The small molecule below binds the protein below.
Small molecule (SMILES): O=P(O)(O)OC[C@H](O)[C@@H](O)c1cnc[nH]1

Sequence of chain 1.G:
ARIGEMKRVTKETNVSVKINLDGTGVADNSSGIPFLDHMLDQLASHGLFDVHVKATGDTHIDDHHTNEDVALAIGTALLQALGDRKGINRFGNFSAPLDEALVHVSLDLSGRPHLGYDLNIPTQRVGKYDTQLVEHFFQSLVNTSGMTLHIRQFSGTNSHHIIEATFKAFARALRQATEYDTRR

Sequence of chain 1.J:
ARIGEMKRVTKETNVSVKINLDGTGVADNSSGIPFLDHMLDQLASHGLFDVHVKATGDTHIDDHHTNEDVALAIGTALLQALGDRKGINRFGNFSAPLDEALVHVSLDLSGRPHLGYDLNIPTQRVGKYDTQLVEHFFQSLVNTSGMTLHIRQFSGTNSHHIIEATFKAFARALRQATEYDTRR

Sequence of chain 1.W:
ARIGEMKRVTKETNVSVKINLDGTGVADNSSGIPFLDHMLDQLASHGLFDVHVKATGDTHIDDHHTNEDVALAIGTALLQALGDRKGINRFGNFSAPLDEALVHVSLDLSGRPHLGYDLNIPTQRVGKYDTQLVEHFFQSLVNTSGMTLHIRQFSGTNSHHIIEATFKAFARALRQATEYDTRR

Binding-site contacts:
Ligand atom N1 contacts residue HIS73 of chain 1.G at 3.4 Å (h-bond).
Ligand atom N1 contacts residue HIS168 of chain 1.W at 3.6 Å.
Ligand atom O1 contacts residue GLU20 of chain 1.G at 3.9 Å.
Ligand atom C6 contacts residue HIS168 of chain 1.W at 3.7 Å.
Ligand atom O5 contacts residue LYS176 of chain 1.W at 3.5 Å (salt-bridge).
Ligand atom O1 contacts residue HIS46 of chain 1.W at 4.0 Å.
Ligand atom P6 contacts residue LYS176 of chain 1.W at 4.3 Å.
Ligand atom C5 contacts residue MN1 of chain 1.WA at 3.5 Å.
Ligand atom N1 contacts residue MN1 of chain 1.PC at 2.4 Å.
Ligand atom C4 contacts residue HIS73 of chain 1.G at 3.5 Å.
Ligand atom C6 contacts residue HIS169 of chain 1.W at 3.7 Å.
Ligand atom N3 contacts residue MN1 of chain 1.WA at 2.6 Å.
Ligand atom C6 contacts residue HIS73 of chain 1.G at 4.2 Å.
Ligand atom N1 contacts residue GLU172 of chain 1.W at 3.1 Å (salt-bridge).
Ligand atom O2 contacts residue GLU20 of chain 1.G at 3.9 Å.
Ligand atom O5 contacts residue ARG98 of chain 1.J at 3.7 Å.
Ligand atom N3 contacts residue HIS169 of chain 1.W at 3.6 Å.
Ligand atom P6 contacts residue ARG98 of chain 1.J at 4.0 Å.
Ligand atom C3 contacts residue HIS73 of chain 1.G at 3.5 Å.
Ligand atom C6 contacts residue MN1 of chain 1.WA at 3.4 Å.
Ligand atom O1 contacts residue HIS73 of chain 1.G at 3.8 Å.
Ligand atom O1 contacts residue MN1 of chain 1.PC at 3.1 Å.
Ligand atom C2 contacts residue GLU20 of chain 1.G at 3.7 Å.
Ligand atom O1 contacts residue GLU172 of chain 1.W at 3.0 Å (salt-bridge).
Ligand atom C6 contacts residue HIS72 of chain 1.G at 3.7 Å.
Ligand atom N3 contacts residue GLU76 of chain 1.G at 3.6 Å.
Ligand atom C1 contacts residue ARG120 of chain 1.J at 4.2 Å.
Ligand atom O4 contacts residue ARG98 of chain 1.J at 3.4 Å (salt-bridge).
Ligand atom C3 contacts residue MN1 of chain 1.PC at 3.5 Å.
Ligand atom C5 contacts residue HIS73 of chain 1.G at 4.2 Å.
Ligand atom C4 contacts residue GLU172 of chain 1.W at 3.9 Å.
Ligand atom C3 contacts residue GLU172 of chain 1.W at 4.0 Å.
Ligand atom O5 contacts residue HIS54 of chain 1.W at 4.2 Å.
Ligand atom C5 contacts residue GLU76 of chain 1.G at 3.8 Å.
Ligand atom N3 contacts residue HIS72 of chain 1.G at 3.6 Å (h-bond).
Ligand atom C3 contacts residue GLU20 of chain 1.G at 3.6 Å.
Ligand atom C6 contacts residue GLU172 of chain 1.W at 3.8 Å.
Ligand atom C4 contacts residue MN1 of chain 1.PC at 3.2 Å.
Ligand atom O4 contacts residue ARG120 of chain 1.J at 3.4 Å (salt-bridge).
Ligand atom C6 contacts residue MN1 of chain 1.PC at 3.4 Å.